Binding-site contacts:
Ligand atom CAW contacts residue PRO37 of chain 1.A at 3.4 Å (hydrophobic).
Ligand atom CAX contacts residue PRO37 of chain 1.A at 3.5 Å (hydrophobic).
Ligand atom OAL contacts residue ASN89 of chain 1.A at 2.9 Å (h-bond).
Ligand atom CAB contacts residue TYR95 of chain 1.A at 3.6 Å (hydrophobic).
Ligand atom CAS contacts residue PHE33 of chain 1.A at 3.8 Å (hydrophobic).
Ligand atom OBC contacts residue GLY32 of chain 1.A at 3.6 Å.
Ligand atom CAM contacts residue VAL38 of chain 1.A at 3.7 Å (hydrophobic).
Ligand atom CAW contacts residue PHE36 of chain 1.A at 3.4 Å (hydrophobic).
Ligand atom CAC contacts residue TYR95 of chain 1.A at 3.5 Å (hydrophobic).
Ligand atom CAK contacts residue ALA43 of chain 1.A at 3.6 Å (hydrophobic).
Ligand atom CAS contacts residue GLY32 of chain 1.A at 3.8 Å.
Ligand atom CAR contacts residue GLY32 of chain 1.A at 3.6 Å.
Ligand atom CAM contacts residue PHE34 of chain 1.A at 3.7 Å (hydrophobic).
Ligand atom CAI contacts residue ASN89 of chain 1.A at 3.4 Å.
Ligand atom CAE contacts residue TYR95 of chain 1.A at 3.5 Å (hydrophobic).
Ligand atom CAI contacts residue TYR95 of chain 1.A at 3.9 Å (hydrophobic).
Ligand atom CAD contacts residue TYR95 of chain 1.A at 3.5 Å (hydrophobic).
Ligand atom CAF contacts residue TYR95 of chain 1.A at 3.3 Å (hydrophobic).
Ligand atom CAH contacts residue ASN89 of chain 1.A at 3.7 Å.
Ligand atom CAV contacts residue PHE33 of chain 1.A at 3.6 Å (hydrophobic).
Ligand atom CBG contacts residue PHE36 of chain 1.A at 3.8 Å (hydrophobic).
Ligand atom CAH contacts residue VAL38 of chain 1.A at 3.9 Å (hydrophobic).
Ligand atom CAO contacts residue PHE33 of chain 1.A at 3.9 Å (hydrophobic).
Ligand atom CAM contacts residue PHE33 of chain 1.A at 3.2 Å (hydrophobic).
Ligand atom NAG contacts residue TYR95 of chain 1.A at 3.8 Å.
Ligand atom CAO contacts residue TYR95 of chain 1.A at 3.8 Å (hydrophobic).
Ligand atom CAV contacts residue PHE36 of chain 1.A at 3.8 Å (hydrophobic).
Ligand atom CAK contacts residue ILE42 of chain 1.A at 3.9 Å (hydrophobic).
Ligand atom NBA contacts residue GLY32 of chain 1.A at 2.8 Å (h-bond).
Ligand atom CAC contacts residue PHE33 of chain 1.A at 3.5 Å (hydrophobic).
Ligand atom CAJ contacts residue TYR95 of chain 1.A at 3.7 Å (hydrophobic).
Ligand atom CAQ contacts residue GLY32 of chain 1.A at 3.6 Å.
Ligand atom CBB contacts residue GLY32 of chain 1.A at 3.7 Å.
Ligand atom OAT contacts residue PHE33 of chain 1.A at 3.9 Å.
Ligand atom CAQ contacts residue HIS31 of chain 1.A at 3.3 Å.
Ligand atom CAM contacts residue TYR95 of chain 1.A at 3.9 Å (hydrophobic).
Ligand atom OAT contacts residue TYR95 of chain 1.A at 2.7 Å (h-bond).
Ligand atom CBG contacts residue ALA35 of chain 1.A at 3.9 Å (hydrophobic).
Ligand atom CAA contacts residue TYR95 of chain 1.A at 3.3 Å (hydrophobic).
Ligand atom NAG contacts residue VAL38 of chain 1.A at 3.7 Å.

A small-molecule ligand and the protein it binds are described below.
Small molecule (SMILES): Cc1cc(=O)n(C)c2cc(N3C(=O)CC[C@H](NC(=O)OC(C)(C)C)[C@H]3c3ccccc3)ccc12

Sequence of chain 1.A:
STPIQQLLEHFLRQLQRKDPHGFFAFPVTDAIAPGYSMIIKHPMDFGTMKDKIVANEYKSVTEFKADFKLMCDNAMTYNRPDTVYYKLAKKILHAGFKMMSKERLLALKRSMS